Sequence of chain 37.E:
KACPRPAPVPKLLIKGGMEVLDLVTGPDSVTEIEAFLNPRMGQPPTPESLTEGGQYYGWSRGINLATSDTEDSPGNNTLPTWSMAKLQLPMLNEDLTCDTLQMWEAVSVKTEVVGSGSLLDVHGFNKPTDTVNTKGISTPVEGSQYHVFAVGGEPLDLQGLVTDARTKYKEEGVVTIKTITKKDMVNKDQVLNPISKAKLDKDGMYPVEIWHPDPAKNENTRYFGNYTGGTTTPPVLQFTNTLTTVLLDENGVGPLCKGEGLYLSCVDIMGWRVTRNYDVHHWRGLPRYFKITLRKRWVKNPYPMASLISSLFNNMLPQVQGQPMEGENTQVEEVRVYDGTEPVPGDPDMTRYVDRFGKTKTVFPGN

Binding-site contacts:
Ligand atom O4 contacts residue ILE79 of chain 37.E at 3.5 Å (h-bond).
Ligand atom C2 contacts residue GLY78 of chain 37.E at 4.1 Å.
Ligand atom C4 contacts residue HIS298 of chain 37.E at 3.6 Å.
Ligand atom C3 contacts residue GLY78 of chain 37.E at 4.0 Å.
Ligand atom C11 contacts residue ASP85 of chain 37.A at 3.8 Å.
Ligand atom O4 contacts residue THR291 of chain 37.E at 3.4 Å.
Ligand atom C1 contacts residue ARG77 of chain 37.E at 3.4 Å.
Ligand atom O10 contacts residue THR291 of chain 37.E at 3.8 Å.
Ligand atom C3 contacts residue VAL296 of chain 37.E at 3.7 Å (hydrophobic).
Ligand atom O3 contacts residue GLY78 of chain 37.E at 3.6 Å.
Ligand atom O1A contacts residue TYR72 of chain 37.E at 3.5 Å.
Ligand atom C8 contacts residue ARG77 of chain 37.E at 4.2 Å.
Ligand atom O1A contacts residue GLY78 of chain 37.E at 3.3 Å (h-bond).
Ligand atom O4 contacts residue GLY78 of chain 37.E at 3.0 Å.
Ligand atom O8 contacts residue TYR72 of chain 37.E at 3.5 Å (h-bond).
Ligand atom N5 contacts residue TYR72 of chain 37.E at 3.1 Å (h-bond).
Ligand atom O4 contacts residue TYR72 of chain 37.E at 4.2 Å.
Ligand atom C6 contacts residue TYR72 of chain 37.E at 3.3 Å (hydrophobic).
Ligand atom O6 contacts residue ASN93 of chain 37.E at 3.5 Å (h-bond).
Ligand atom O1A contacts residue SER89 of chain 37.E at 3.4 Å (h-bond).
Ligand atom O4 contacts residue VAL296 of chain 37.E at 4.0 Å.
Ligand atom O10 contacts residue ASN293 of chain 37.E at 3.9 Å.
Ligand atom C7 contacts residue TYR72 of chain 37.E at 3.9 Å (hydrophobic).
Ligand atom C6 contacts residue ASN93 of chain 37.E at 3.4 Å.
Ligand atom C4 contacts residue GLY78 of chain 37.E at 3.3 Å.
Ligand atom C1 contacts residue TYR72 of chain 37.E at 3.8 Å (hydrophobic).
Ligand atom O1B contacts residue ASN80 of chain 37.E at 4.2 Å.
Ligand atom C8 contacts residue TYR72 of chain 37.E at 4.1 Å (hydrophobic).
Ligand atom C5 contacts residue ASN93 of chain 37.E at 4.1 Å.
Ligand atom C5 contacts residue TYR72 of chain 37.E at 3.4 Å (hydrophobic).
Ligand atom C4 contacts residue TYR72 of chain 37.E at 3.4 Å (hydrophobic).
Ligand atom O1B contacts residue TYR72 of chain 37.E at 3.8 Å.
Ligand atom C1 contacts residue SER89 of chain 37.E at 4.2 Å.
Ligand atom O1B contacts residue ARG77 of chain 37.E at 2.8 Å (salt-bridge).
Ligand atom C3 contacts residue HIS298 of chain 37.E at 3.8 Å.
Ligand atom O1A contacts residue ARG77 of chain 37.E at 3.1 Å (salt-bridge).
Ligand atom C3 contacts residue GLY78 of chain 37.E at 4.0 Å.
Ligand atom C1 contacts residue GLY78 of chain 37.E at 4.0 Å.
Ligand atom O4 contacts residue HIS298 of chain 37.E at 3.0 Å (h-bond).
Ligand atom O1B contacts residue SER89 of chain 37.E at 4.1 Å.

The protein below binds the small molecule below.
Small molecule (SMILES): CC(=O)N[C@@H]1[C@@H](O[C@@H]2O[C@H](CO)[C@H](O)[C@H](O[C@]3(C(=O)O)C[C@H](O)[C@@H](NC(C)=O)[C@H]([C@H](O)[C@H](O)CO)O3)[C@H]2O)[C@H](O)[C@@H](CO[C@]2(C(=O)O)C[C@H](O)[C@@H](NC(C)=O)[C@H]([C@H](O)[C@H](O)CO)O2)O[C@H]1O

Sequence of chain 37.A:
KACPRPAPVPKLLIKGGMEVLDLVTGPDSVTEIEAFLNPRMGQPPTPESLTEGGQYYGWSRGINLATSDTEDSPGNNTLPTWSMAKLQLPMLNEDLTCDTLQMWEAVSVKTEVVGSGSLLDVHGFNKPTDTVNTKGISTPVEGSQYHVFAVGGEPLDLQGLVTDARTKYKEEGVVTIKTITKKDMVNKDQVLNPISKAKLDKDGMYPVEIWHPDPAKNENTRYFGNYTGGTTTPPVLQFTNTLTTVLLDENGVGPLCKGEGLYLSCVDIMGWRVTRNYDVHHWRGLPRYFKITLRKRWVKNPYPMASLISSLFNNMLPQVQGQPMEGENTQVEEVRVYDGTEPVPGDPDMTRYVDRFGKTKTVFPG